A protein and the small-molecule ligand that binds it are described below.
Small molecule (SMILES): Nc1ncnc2c1ncn2[C@@H]1O[C@H](COP(=O)(O)OP(=O)(O)OP(O)(O)=S)[C@@H](O)[C@H]1O

Binding-site contacts:
Ligand atom O3' contacts residue ASP494 of chain 1.E at 2.8 Å (salt-bridge).
Ligand atom O2' contacts residue GLY413 of chain 1.E at 3.3 Å.
Ligand atom O1A contacts residue TL1 of chain 1.NA at 3.4 Å.
Ligand atom O1A contacts residue GLY31 of chain 1.E at 3.5 Å (h-bond).
Ligand atom O3B contacts residue THR88 of chain 1.E at 3.4 Å (h-bond).
Ligand atom O3G contacts residue TL1 of chain 1.NA at 3.2 Å.
Ligand atom O2B contacts residue GLY87 of chain 1.E at 3.2 Å.
Ligand atom N6 contacts residue ALA480 of chain 1.E at 3.6 Å (h-bond).
Ligand atom S1G contacts residue ASP51 of chain 1.E at 3.5 Å (salt-bridge).
Ligand atom C2' contacts residue ASP494 of chain 1.E at 3.3 Å.
Ligand atom O2B contacts residue THR90 of chain 1.E at 2.6 Å (h-bond).
Ligand atom O2' contacts residue GLY414 of chain 1.E at 2.4 Å (h-bond).
Ligand atom C3' contacts residue ASP494 of chain 1.E at 3.2 Å.
Ligand atom N1 contacts residue ASN478 of chain 1.E at 3.6 Å.
Ligand atom PB contacts residue MG1 of chain 1.PA at 3.4 Å.
Ligand atom O3B contacts residue THR89 of chain 1.E at 3.3 Å (h-bond).
Ligand atom C6 contacts residue ILE492 of chain 1.E at 3.5 Å (hydrophobic).
Ligand atom N1 contacts residue ALA479 of chain 1.E at 2.8 Å (h-bond).
Ligand atom O3A contacts residue THR89 of chain 1.E at 3.6 Å (h-bond).
Ligand atom O5' contacts residue GLY31 of chain 1.E at 3.6 Å (h-bond).
Ligand atom S1G contacts residue THR88 of chain 1.E at 3.3 Å (h-bond).
Ligand atom O1B contacts residue ASP86 of chain 1.E at 2.8 Å (salt-bridge).
Ligand atom O2A contacts residue MG1 of chain 1.PA at 2.1 Å.
Ligand atom O2G contacts residue MG1 of chain 1.PA at 2.2 Å.
Ligand atom O2B contacts residue THR88 of chain 1.E at 3.3 Å (h-bond).
Ligand atom O2' contacts residue ASP494 of chain 1.E at 2.8 Å (salt-bridge).
Ligand atom O1B contacts residue MG1 of chain 1.PA at 2.2 Å.
Ligand atom C2 contacts residue ALA479 of chain 1.E at 3.4 Å (hydrophobic).
Ligand atom N6 contacts residue ASN478 of chain 1.E at 2.8 Å (h-bond).
Ligand atom N3 contacts residue GLY414 of chain 1.E at 3.5 Å.
Ligand atom PA contacts residue MG1 of chain 1.PA at 3.4 Å.
Ligand atom O1A contacts residue THR29 of chain 1.E at 3.6 Å.
Ligand atom PG contacts residue MG1 of chain 1.PA at 3.5 Å.
Ligand atom O3G contacts residue THR89 of chain 1.E at 3.5 Å (h-bond).
Ligand atom O1B contacts residue GLY87 of chain 1.E at 3.1 Å (h-bond).
Ligand atom O2B contacts residue THR89 of chain 1.E at 3.0 Å (h-bond).
Ligand atom PB contacts residue GLY87 of chain 1.E at 3.6 Å.
Ligand atom N6 contacts residue ILE492 of chain 1.E at 3.4 Å.
Ligand atom C2 contacts residue TYR477 of chain 1.E at 3.4 Å (hydrophobic).
Ligand atom O2G contacts residue ASP86 of chain 1.E at 3.4 Å (salt-bridge).

Sequence of chain 1.E:
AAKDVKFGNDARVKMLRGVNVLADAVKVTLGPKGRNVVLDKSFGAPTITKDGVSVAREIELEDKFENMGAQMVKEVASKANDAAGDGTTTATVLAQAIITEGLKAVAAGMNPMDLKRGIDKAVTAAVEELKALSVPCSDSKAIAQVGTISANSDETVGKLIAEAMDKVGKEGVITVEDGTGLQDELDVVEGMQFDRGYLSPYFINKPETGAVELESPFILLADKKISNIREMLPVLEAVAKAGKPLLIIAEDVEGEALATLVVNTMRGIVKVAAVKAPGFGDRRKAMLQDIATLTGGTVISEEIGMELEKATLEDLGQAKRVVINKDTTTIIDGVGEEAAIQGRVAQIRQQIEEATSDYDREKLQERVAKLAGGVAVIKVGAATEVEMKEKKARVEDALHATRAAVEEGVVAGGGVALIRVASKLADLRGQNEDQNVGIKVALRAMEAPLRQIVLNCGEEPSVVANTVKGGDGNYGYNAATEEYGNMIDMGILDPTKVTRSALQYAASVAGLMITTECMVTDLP